Sequence of chain 26.A:
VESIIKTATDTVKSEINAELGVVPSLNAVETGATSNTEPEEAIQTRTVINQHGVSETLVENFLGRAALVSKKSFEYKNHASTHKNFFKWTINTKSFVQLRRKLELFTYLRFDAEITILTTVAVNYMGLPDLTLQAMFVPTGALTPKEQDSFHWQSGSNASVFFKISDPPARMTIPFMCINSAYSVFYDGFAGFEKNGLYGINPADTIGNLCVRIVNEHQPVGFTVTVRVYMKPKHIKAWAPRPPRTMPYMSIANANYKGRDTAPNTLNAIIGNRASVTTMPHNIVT

Binding-site contacts:
Ligand atom C1 contacts residue ARG104 of chain 26.C at 3.7 Å.
Ligand atom O7 contacts residue PRO274 of chain 26.A at 3.4 Å.
Ligand atom O4 contacts residue ASP91 of chain 26.C at 2.8 Å (salt-bridge).
Ligand atom C3 contacts residue ASP232 of chain 26.C at 4.1 Å.
Ligand atom C11 contacts residue PRO231 of chain 26.C at 4.0 Å (hydrophobic).
Ligand atom C4 contacts residue PRO274 of chain 26.A at 4.0 Å (hydrophobic).
Ligand atom O4 contacts residue PRO231 of chain 26.C at 3.8 Å.
Ligand atom O4 contacts residue ASP232 of chain 26.C at 2.8 Å (salt-bridge).
Ligand atom N5 contacts residue PRO231 of chain 26.C at 2.9 Å (h-bond).
Ligand atom O3 contacts residue ASP91 of chain 26.C at 4.0 Å.
Ligand atom O3 contacts residue PRO274 of chain 26.A at 3.9 Å.
Ligand atom C11 contacts residue ILE233 of chain 26.C at 3.8 Å (hydrophobic).
Ligand atom C6 contacts residue PRO231 of chain 26.C at 4.0 Å (hydrophobic).
Ligand atom C3 contacts residue ARG104 of chain 26.C at 3.9 Å.
Ligand atom O4 contacts residue ARG95 of chain 26.C at 3.6 Å.
Ligand atom O10 contacts residue ASN275 of chain 26.A at 2.9 Å (h-bond).
Ligand atom C10 contacts residue ASN275 of chain 26.A at 3.2 Å.
Ligand atom C4 contacts residue ASP91 of chain 26.C at 3.3 Å.
Ligand atom C3 contacts residue PRO274 of chain 26.A at 3.8 Å (hydrophobic).
Ligand atom C3 contacts residue PRO274 of chain 26.A at 4.1 Å (hydrophobic).
Ligand atom C11 contacts residue GLY234 of chain 26.C at 3.9 Å.
Ligand atom C5 contacts residue PRO231 of chain 26.C at 3.6 Å (hydrophobic).
Ligand atom C4 contacts residue ARG104 of chain 26.C at 4.0 Å.
Ligand atom C5 contacts residue PRO274 of chain 26.A at 3.9 Å (hydrophobic).
Ligand atom O4 contacts residue ASN275 of chain 26.A at 3.0 Å (h-bond).
Ligand atom O7 contacts residue SER180 of chain 26.C at 3.7 Å.
Ligand atom N5 contacts residue ASN275 of chain 26.A at 3.5 Å (h-bond).
Ligand atom C6 contacts residue ASP91 of chain 26.C at 3.9 Å.
Ligand atom C4 contacts residue ASN275 of chain 26.A at 3.8 Å.
Ligand atom O6 contacts residue PRO274 of chain 26.A at 3.7 Å.
Ligand atom O1B contacts residue ARG104 of chain 26.C at 2.8 Å (salt-bridge).
Ligand atom C11 contacts residue ASP232 of chain 26.C at 3.8 Å.
Ligand atom C10 contacts residue PRO231 of chain 26.C at 3.9 Å (hydrophobic).
Ligand atom O6 contacts residue ASP91 of chain 26.C at 3.3 Å.
Ligand atom C5 contacts residue ASN275 of chain 26.A at 3.5 Å.
Ligand atom C4 contacts residue PRO231 of chain 26.C at 3.4 Å (hydrophobic).
Ligand atom O3 contacts residue GLY282 of chain 26.A at 3.4 Å.
Ligand atom C3 contacts residue ARG95 of chain 26.C at 3.9 Å.
Ligand atom C4 contacts residue ASP232 of chain 26.C at 3.5 Å.
Ligand atom O10 contacts residue ARG270 of chain 26.A at 4.0 Å.

The protein below binds the small molecule below.
Small molecule (SMILES): CC(=O)N[C@@H]1[C@@H](O)[C@H](O[C@@H]2O[C@H](CO[C@]3(C(=O)O)C[C@H](O)[C@@H](NC(C)=O)[C@H]([C@H](O)[C@H](O)CO)O3)[C@H](O)[C@H](O)[C@H]2O)[C@@H](CO)O[C@H]1O

Sequence of chain 26.C:
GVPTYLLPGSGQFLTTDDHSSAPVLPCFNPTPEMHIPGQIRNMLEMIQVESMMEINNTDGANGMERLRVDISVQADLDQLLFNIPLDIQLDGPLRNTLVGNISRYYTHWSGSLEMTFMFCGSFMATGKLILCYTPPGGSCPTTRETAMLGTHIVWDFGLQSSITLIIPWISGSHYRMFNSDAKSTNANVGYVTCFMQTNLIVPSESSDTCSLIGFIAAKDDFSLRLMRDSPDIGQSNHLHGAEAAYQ